Sequence of chain 2.J:
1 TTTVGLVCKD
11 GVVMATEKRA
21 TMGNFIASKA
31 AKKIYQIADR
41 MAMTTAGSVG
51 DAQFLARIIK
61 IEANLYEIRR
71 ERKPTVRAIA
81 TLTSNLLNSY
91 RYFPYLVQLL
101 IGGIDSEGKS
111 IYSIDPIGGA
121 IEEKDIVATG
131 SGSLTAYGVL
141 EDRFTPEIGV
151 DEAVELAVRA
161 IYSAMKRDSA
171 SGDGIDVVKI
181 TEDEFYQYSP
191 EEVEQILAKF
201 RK

Binding-site contacts:
Ligand atom C3 contacts residue ARG19 of chain 2.I at 3.6 Å.
Ligand atom N3 contacts residue GLY47 of chain 2.I at 2.9 Å (h-bond).
Ligand atom O2 contacts residue THR21 of chain 2.I at 3.0 Å (h-bond).
Ligand atom C1 contacts residue THR21 of chain 2.I at 3.6 Å.
Ligand atom N3 contacts residue THR1 of chain 2.I at 3.3 Å (h-bond).
Ligand atom N1 contacts residue MET22 of chain 2.I at 3.7 Å.
Ligand atom CB1 contacts residue ASP115 of chain 2.J at 3.7 Å.
Ligand atom CB3 contacts residue THR45 of chain 2.I at 3.6 Å.
Ligand atom CG3 contacts residue GLY47 of chain 2.I at 3.5 Å.
Ligand atom CB2 contacts residue GLY47 of chain 2.I at 3.9 Å.
Ligand atom CG1 contacts residue ASP115 of chain 2.J at 3.4 Å.
Ligand atom N1 contacts residue THR21 of chain 2.I at 3.3 Å (h-bond).
Ligand atom CE3 contacts residue VAL49 of chain 2.I at 3.7 Å (hydrophobic).
Ligand atom CA1 contacts residue THR21 of chain 2.I at 3.0 Å.
Ligand atom CD1 contacts residue GLY119 of chain 2.J at 3.8 Å.
Ligand atom C19 contacts residue THR45 of chain 2.I at 3.5 Å.
Ligand atom CD1 contacts residue ASP115 of chain 2.J at 2.9 Å.
Ligand atom CG3 contacts residue THR45 of chain 2.I at 3.6 Å.
Ligand atom CB3 contacts residue GLY47 of chain 2.I at 3.8 Å.
Ligand atom CB3 contacts residue THR1 of chain 2.I at 2.5 Å.
Ligand atom CA3 contacts residue THR1 of chain 2.I at 2.3 Å.
Ligand atom CA3 contacts residue LYS33 of chain 2.I at 3.8 Å.
Ligand atom C3 contacts residue THR1 of chain 2.I at 1.2 Å.
Ligand atom O1 contacts residue VAL49 of chain 2.I at 3.0 Å (h-bond).
Ligand atom CD4 contacts residue GLY47 of chain 2.I at 3.8 Å.
Ligand atom CD2 contacts residue ALA27 of chain 2.I at 3.7 Å (hydrophobic).
Ligand atom O1 contacts residue GLY47 of chain 2.I at 3.8 Å.
Ligand atom N2 contacts residue THR21 of chain 2.I at 3.0 Å (h-bond).
Ligand atom C2 contacts residue GLY47 of chain 2.I at 3.4 Å.
Ligand atom O1 contacts residue SER48 of chain 2.I at 3.5 Å.
Ligand atom O3 contacts residue THR1 of chain 2.I at 2.1 Å (h-bond).
Ligand atom CA2 contacts residue GLY47 of chain 2.I at 3.1 Å.
Ligand atom C25 contacts residue MET22 of chain 2.I at 3.5 Å (hydrophobic).
Ligand atom C19 contacts residue LYS33 of chain 2.I at 3.6 Å.
Ligand atom CB1 contacts residue VAL49 of chain 2.I at 3.6 Å (hydrophobic).
Ligand atom CB3 contacts residue ALA46 of chain 2.I at 4.0 Å (hydrophobic).
Ligand atom C1 contacts residue VAL49 of chain 2.I at 3.8 Å (hydrophobic).
Ligand atom O2 contacts residue ALA20 of chain 2.I at 3.4 Å.
Ligand atom C3 contacts residue LYS33 of chain 2.I at 3.3 Å.
Ligand atom CE3 contacts residue LYS33 of chain 2.I at 3.9 Å.

Sequence of chain 2.I:
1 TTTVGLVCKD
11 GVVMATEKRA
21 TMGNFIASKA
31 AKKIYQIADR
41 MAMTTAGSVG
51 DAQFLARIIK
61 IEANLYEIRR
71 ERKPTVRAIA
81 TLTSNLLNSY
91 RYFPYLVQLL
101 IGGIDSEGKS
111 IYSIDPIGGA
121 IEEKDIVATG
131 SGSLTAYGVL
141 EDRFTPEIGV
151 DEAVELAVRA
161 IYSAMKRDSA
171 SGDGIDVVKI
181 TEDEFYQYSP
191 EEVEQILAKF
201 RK

This protein binds this small molecule.
Small molecule (SMILES): CCCC[C@@H](C=O)NC(=O)[C@H](CC(C)C)NC(=O)[C@H](CC(C)C)NC(C)=O